The small molecule below binds the protein below.
Small molecule (SMILES): CC(=O)N[C@H]1[C@H](O[C@H]2[C@H](O)[C@@H](NC(C)=O)CO[C@@H]2CO)O[C@H](CO)[C@@H](O[C@H]2O[C@H](CO)[C@@H](O)[C@H](O)[C@@H]2O)[C@@H]1O

Sequence of chain 1.D:
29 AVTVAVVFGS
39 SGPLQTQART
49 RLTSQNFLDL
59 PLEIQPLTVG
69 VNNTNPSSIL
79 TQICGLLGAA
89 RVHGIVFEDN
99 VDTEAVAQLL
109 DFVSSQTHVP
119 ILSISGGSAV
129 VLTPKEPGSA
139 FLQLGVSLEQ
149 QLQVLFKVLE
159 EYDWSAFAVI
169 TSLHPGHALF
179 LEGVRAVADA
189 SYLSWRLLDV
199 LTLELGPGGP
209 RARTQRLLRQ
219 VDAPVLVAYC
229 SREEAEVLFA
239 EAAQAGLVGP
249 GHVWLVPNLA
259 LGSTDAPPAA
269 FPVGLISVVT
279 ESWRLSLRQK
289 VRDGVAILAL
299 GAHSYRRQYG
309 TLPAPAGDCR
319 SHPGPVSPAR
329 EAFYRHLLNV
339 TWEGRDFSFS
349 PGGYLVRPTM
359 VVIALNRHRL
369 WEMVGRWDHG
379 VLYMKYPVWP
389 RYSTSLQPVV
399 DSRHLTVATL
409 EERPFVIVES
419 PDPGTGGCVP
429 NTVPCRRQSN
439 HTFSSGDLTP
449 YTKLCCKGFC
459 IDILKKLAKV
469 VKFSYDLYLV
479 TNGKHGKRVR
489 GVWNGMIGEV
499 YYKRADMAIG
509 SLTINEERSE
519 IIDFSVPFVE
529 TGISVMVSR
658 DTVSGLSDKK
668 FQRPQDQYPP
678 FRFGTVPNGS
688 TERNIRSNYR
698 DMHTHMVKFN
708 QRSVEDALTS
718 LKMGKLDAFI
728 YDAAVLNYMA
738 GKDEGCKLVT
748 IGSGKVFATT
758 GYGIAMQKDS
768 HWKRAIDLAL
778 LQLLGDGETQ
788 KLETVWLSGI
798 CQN

Sequence of chain 1.A:
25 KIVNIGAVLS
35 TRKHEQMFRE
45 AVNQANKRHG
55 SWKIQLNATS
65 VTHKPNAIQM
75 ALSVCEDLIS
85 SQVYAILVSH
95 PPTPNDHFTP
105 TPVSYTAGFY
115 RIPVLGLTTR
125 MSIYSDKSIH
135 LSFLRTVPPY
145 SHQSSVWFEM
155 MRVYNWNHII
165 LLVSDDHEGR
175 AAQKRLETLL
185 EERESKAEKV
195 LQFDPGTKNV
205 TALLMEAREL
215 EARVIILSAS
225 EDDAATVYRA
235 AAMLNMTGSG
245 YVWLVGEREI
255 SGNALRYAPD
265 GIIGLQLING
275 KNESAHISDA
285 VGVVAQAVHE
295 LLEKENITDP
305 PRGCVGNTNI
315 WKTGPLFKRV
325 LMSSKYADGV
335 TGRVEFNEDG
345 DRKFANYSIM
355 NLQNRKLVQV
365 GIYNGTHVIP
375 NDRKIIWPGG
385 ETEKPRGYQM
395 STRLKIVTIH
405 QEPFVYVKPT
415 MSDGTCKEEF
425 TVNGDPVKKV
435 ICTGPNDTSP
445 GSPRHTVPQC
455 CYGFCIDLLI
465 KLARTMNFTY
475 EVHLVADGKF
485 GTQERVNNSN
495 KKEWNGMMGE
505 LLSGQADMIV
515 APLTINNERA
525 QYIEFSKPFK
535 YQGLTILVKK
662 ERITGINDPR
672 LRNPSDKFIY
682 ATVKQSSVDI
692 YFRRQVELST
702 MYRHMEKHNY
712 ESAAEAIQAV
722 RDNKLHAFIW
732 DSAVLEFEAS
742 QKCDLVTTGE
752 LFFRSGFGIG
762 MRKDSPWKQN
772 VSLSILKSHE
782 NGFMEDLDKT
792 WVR

Binding-site contacts:
Ligand atom C8 contacts residue HIS371 of chain 1.A at 3.9 Å.
Ligand atom C1 contacts residue HIS371 of chain 1.A at 4.2 Å.
Ligand atom C6 contacts residue ILE373 of chain 1.A at 3.6 Å (hydrophobic).
Ligand atom O6 contacts residue GLN395 of chain 1.D at 4.2 Å.
Ligand atom O5 contacts residue GLN395 of chain 1.D at 4.3 Å.
Ligand atom C5 contacts residue ASN368 of chain 1.A at 3.8 Å.
Ligand atom C2 contacts residue ASN368 of chain 1.A at 2.5 Å.
Ligand atom C2 contacts residue GLN395 of chain 1.D at 3.6 Å.
Ligand atom C1 contacts residue GLN395 of chain 1.D at 3.8 Å.
Ligand atom O5 contacts residue ILE373 of chain 1.A at 4.3 Å.
Ligand atom O5 contacts residue ASN368 of chain 1.A at 2.4 Å (h-bond).
Ligand atom N2 contacts residue ASN368 of chain 1.A at 2.8 Å (h-bond).
Ligand atom O2 contacts residue GLN395 of chain 1.D at 2.4 Å (h-bond).
Ligand atom C3 contacts residue HIS371 of chain 1.A at 4.4 Å.
Ligand atom C8 contacts residue ASN368 of chain 1.A at 3.7 Å.
Ligand atom C5 contacts residue ILE373 of chain 1.A at 4.4 Å (hydrophobic).
Ligand atom O7 contacts residue ASN368 of chain 1.A at 2.7 Å (h-bond).
Ligand atom C7 contacts residue ASN368 of chain 1.A at 2.8 Å.
Ligand atom C4 contacts residue ASN368 of chain 1.A at 4.4 Å.
Ligand atom C3 contacts residue ASN368 of chain 1.A at 3.9 Å.
Ligand atom C1 contacts residue ASN368 of chain 1.A at 1.6 Å.
Ligand atom C5 contacts residue HIS371 of chain 1.A at 4.3 Å.
Ligand atom O6 contacts residue ILE373 of chain 1.A at 4.1 Å.